The protein below binds the small molecule below.
Small molecule (SMILES): CC[C@H](C)[C@H](NC(=O)[C@@H](N)CCCN=C(N)N)C(=O)N[C@@H](Cc1ccccc1)C(=O)N[C@H](C=O)CO

Sequence of chain 1.A:
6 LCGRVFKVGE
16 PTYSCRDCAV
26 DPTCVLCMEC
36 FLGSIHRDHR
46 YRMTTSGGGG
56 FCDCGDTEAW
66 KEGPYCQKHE

Binding-site contacts:
Ligand atom CA contacts residue ASP58 of chain 1.A at 3.2 Å.
Ligand atom CB contacts residue GLY55 of chain 1.A at 3.7 Å.
Ligand atom C contacts residue GLY55 of chain 1.A at 4.0 Å.
Ligand atom NH1 contacts residue ASP61 of chain 1.A at 2.8 Å (salt-bridge).
Ligand atom N contacts residue GLY55 of chain 1.A at 3.5 Å.
Ligand atom N contacts residue PHE56 of chain 1.A at 2.9 Å (h-bond).
Ligand atom NH2 contacts residue ALA64 of chain 1.A at 3.9 Å.
Ligand atom C contacts residue THR28 of chain 1.A at 3.5 Å.
Ligand atom CD2 contacts residue GLY55 of chain 1.A at 3.5 Å.
Ligand atom CA contacts residue PHE56 of chain 1.A at 3.7 Å (hydrophobic).
Ligand atom C contacts residue VAL30 of chain 1.A at 3.8 Å (hydrophobic).
Ligand atom N contacts residue VAL30 of chain 1.A at 3.8 Å.
Ligand atom CG1 contacts residue THR28 of chain 1.A at 3.7 Å.
Ligand atom CA contacts residue THR28 of chain 1.A at 3.1 Å.
Ligand atom CB contacts residue GLY54 of chain 1.A at 3.7 Å.
Ligand atom NE contacts residue ASP58 of chain 1.A at 4.0 Å.
Ligand atom NH2 contacts residue ASP61 of chain 1.A at 2.9 Å (salt-bridge).
Ligand atom C contacts residue PHE56 of chain 1.A at 3.8 Å (hydrophobic).
Ligand atom CD contacts residue ASP58 of chain 1.A at 3.4 Å.
Ligand atom O contacts residue PHE56 of chain 1.A at 2.9 Å (h-bond).
Ligand atom CZ contacts residue ASP61 of chain 1.A at 3.3 Å.
Ligand atom CD2 contacts residue GLY54 of chain 1.A at 3.8 Å.
Ligand atom NE contacts residue CYS29 of chain 1.A at 3.8 Å.
Ligand atom CD1 contacts residue PRO27 of chain 1.A at 3.7 Å (hydrophobic).
Ligand atom N contacts residue THR28 of chain 1.A at 2.9 Å (h-bond).
Ligand atom CG contacts residue ASP58 of chain 1.A at 3.5 Å.
Ligand atom CD contacts residue CYS29 of chain 1.A at 4.0 Å (hydrophobic).
Ligand atom NH1 contacts residue ALA64 of chain 1.A at 3.9 Å.
Ligand atom CZ contacts residue ALA64 of chain 1.A at 3.8 Å (hydrophobic).
Ligand atom CB contacts residue THR28 of chain 1.A at 3.5 Å.
Ligand atom CA contacts residue VAL30 of chain 1.A at 4.0 Å (hydrophobic).
Ligand atom NH1 contacts residue ASP58 of chain 1.A at 2.7 Å (salt-bridge).
Ligand atom CG contacts residue GLY53 of chain 1.A at 4.0 Å.
Ligand atom N contacts residue ASP58 of chain 1.A at 2.6 Å (salt-bridge).
Ligand atom CZ contacts residue ASP58 of chain 1.A at 3.8 Å.
Ligand atom CB contacts residue GLY53 of chain 1.A at 3.8 Å.
Ligand atom CD contacts residue THR28 of chain 1.A at 3.6 Å.
Ligand atom O contacts residue GLY55 of chain 1.A at 3.2 Å.
Ligand atom CA contacts residue GLY55 of chain 1.A at 3.7 Å.
Ligand atom CA contacts residue THR28 of chain 1.A at 4.0 Å.